Sequence of chain 18.E:
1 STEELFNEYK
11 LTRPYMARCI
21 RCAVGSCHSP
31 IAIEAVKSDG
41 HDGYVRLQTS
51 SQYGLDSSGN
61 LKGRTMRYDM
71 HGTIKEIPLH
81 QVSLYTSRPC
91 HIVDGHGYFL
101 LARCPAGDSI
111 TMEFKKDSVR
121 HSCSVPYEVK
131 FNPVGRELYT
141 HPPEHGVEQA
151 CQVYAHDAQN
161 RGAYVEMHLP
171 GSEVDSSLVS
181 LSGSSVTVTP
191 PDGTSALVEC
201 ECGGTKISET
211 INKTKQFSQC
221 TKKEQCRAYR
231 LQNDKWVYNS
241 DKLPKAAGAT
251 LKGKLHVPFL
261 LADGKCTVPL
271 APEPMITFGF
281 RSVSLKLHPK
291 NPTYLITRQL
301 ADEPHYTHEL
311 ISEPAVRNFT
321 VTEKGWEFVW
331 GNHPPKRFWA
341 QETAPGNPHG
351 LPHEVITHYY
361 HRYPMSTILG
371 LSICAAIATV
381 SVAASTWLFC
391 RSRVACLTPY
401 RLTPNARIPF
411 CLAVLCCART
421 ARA

The small molecule below binds the protein below.
Small molecule (SMILES): CC(=O)N[C@@H]1[C@@H](O)[C@H](O)[C@@H](CO)O[C@H]1O

Binding-site contacts:
Ligand atom O6 contacts residue ASN318 of chain 18.E at 3.3 Å.
Ligand atom C5 contacts residue SER284 of chain 18.E at 4.5 Å.
Ligand atom O6 contacts residue SER284 of chain 18.E at 2.9 Å (h-bond).
Ligand atom C6 contacts residue ASN318 of chain 18.E at 3.3 Å.
Ligand atom O5 contacts residue SER284 of chain 18.E at 4.4 Å.
Ligand atom O4 contacts residue ASN318 of chain 18.E at 4.4 Å.
Ligand atom C6 contacts residue SER284 of chain 18.E at 3.2 Å.